Sequence of chain 2.A:
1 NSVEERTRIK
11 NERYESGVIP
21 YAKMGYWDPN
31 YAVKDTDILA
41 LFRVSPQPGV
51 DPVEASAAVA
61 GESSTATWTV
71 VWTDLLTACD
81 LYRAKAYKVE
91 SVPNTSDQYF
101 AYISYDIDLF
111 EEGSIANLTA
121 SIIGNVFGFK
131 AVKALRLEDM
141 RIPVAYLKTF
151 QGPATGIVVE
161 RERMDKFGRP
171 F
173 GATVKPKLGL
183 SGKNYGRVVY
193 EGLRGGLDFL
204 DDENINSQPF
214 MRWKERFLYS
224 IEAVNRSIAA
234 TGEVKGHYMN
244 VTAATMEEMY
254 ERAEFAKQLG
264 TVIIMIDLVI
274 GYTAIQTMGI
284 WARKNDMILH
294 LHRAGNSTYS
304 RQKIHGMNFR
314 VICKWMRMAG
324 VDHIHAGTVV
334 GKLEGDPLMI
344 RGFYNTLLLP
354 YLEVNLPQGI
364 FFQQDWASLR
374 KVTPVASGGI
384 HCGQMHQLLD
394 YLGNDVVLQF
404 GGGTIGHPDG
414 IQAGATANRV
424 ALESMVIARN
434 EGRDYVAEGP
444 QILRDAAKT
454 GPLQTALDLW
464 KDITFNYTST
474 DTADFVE

Sequence of chain 1.A:
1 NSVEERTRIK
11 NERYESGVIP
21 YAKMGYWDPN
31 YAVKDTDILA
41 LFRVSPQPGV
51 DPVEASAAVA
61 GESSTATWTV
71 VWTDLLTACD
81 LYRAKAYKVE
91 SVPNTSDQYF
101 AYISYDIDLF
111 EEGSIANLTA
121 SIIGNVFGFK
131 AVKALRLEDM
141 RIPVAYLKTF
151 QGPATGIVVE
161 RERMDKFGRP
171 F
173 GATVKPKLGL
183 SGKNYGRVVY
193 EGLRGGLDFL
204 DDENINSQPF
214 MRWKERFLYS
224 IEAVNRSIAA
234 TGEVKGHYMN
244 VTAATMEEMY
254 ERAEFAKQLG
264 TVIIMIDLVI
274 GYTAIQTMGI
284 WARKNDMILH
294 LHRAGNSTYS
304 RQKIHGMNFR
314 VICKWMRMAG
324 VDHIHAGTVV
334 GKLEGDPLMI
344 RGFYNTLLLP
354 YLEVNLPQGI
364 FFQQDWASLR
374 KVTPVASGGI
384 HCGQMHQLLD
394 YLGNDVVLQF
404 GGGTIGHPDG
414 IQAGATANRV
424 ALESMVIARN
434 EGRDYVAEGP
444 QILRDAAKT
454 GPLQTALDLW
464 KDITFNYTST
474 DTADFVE

Binding-site contacts:
Ligand atom O2 contacts residue KCX203 of chain 1.A at 3.1 Å (h-bond).
Ligand atom O3 contacts residue HIS295 of chain 1.A at 3.0 Å (h-bond).
Ligand atom O4 contacts residue SER380 of chain 1.A at 2.8 Å (h-bond).
Ligand atom O3 contacts residue GLU206 of chain 1.A at 3.0 Å (salt-bridge).
Ligand atom O2 contacts residue ASP205 of chain 1.A at 3.4 Å (salt-bridge).
Ligand atom O4P contacts residue ARG296 of chain 1.A at 2.9 Å (salt-bridge).
Ligand atom O6 contacts residue LYS179 of chain 1.A at 2.7 Å (salt-bridge).
Ligand atom O7 contacts residue LYS335 of chain 1.A at 2.9 Å (salt-bridge).
Ligand atom C3 contacts residue KCX203 of chain 1.A at 3.1 Å.
Ligand atom O1P contacts residue LYS177 of chain 1.A at 3.2 Å.
Ligand atom O6 contacts residue MG1 of chain 1.Q at 2.1 Å.
Ligand atom O3P contacts residue GLY404 of chain 1.A at 2.9 Å (h-bond).
Ligand atom O6 contacts residue LYS177 of chain 1.A at 3.3 Å (salt-bridge).
Ligand atom O3 contacts residue KCX203 of chain 1.A at 2.6 Å (h-bond).
Ligand atom O6 contacts residue GLU206 of chain 1.A at 3.2 Å (salt-bridge).
Ligand atom O2 contacts residue THR175 of chain 1.A at 2.8 Å (h-bond).
Ligand atom C contacts residue ASN125 of chain 2.A at 3.3 Å.
Ligand atom O2P contacts residue THR67 of chain 2.A at 3.3 Å (h-bond).
Ligand atom O2 contacts residue MG1 of chain 1.Q at 2.3 Å.
Ligand atom O6P contacts residue SER380 of chain 1.A at 3.3 Å (h-bond).
Ligand atom O7 contacts residue GLU62 of chain 2.A at 3.4 Å (salt-bridge).
Ligand atom O1P contacts residue THR67 of chain 2.A at 2.5 Å (h-bond).
Ligand atom O2P contacts residue LYS335 of chain 1.A at 2.8 Å (salt-bridge).
Ligand atom O6 contacts residue ASP205 of chain 1.A at 3.1 Å (salt-bridge).
Ligand atom O2P contacts residue TRP68 of chain 2.A at 3.4 Å.
Ligand atom C3 contacts residue MG1 of chain 1.Q at 3.1 Å.
Ligand atom C contacts residue MG1 of chain 1.Q at 2.9 Å.
Ligand atom O5P contacts residue ARG296 of chain 1.A at 2.9 Å (salt-bridge).
Ligand atom O3 contacts residue MG1 of chain 1.Q at 2.2 Å.
Ligand atom O2 contacts residue LYS177 of chain 1.A at 3.0 Å (salt-bridge).
Ligand atom O6P contacts residue HIS328 of chain 1.A at 2.6 Å (h-bond).
Ligand atom O2P contacts residue GLY382 of chain 1.A at 2.9 Å (h-bond).
Ligand atom O1P contacts residue GLY405 of chain 1.A at 2.7 Å (h-bond).
Ligand atom C contacts residue LYS177 of chain 1.A at 3.4 Å.
Ligand atom O1 contacts residue LYS177 of chain 1.A at 3.2 Å (salt-bridge).
Ligand atom O6 contacts residue ASN125 of chain 2.A at 2.8 Å (h-bond).
Ligand atom P1 contacts residue THR67 of chain 2.A at 3.4 Å.
Ligand atom O2P contacts residue GLY381 of chain 1.A at 3.2 Å.
Ligand atom C2 contacts residue MG1 of chain 1.Q at 2.9 Å.
Ligand atom O4 contacts residue GLY381 of chain 1.A at 3.2 Å (h-bond).

A small-molecule ligand and the protein it binds are described below.
Small molecule (SMILES): O=C(O)[C@@](O)(COP(=O)(O)O)[C@H](O)[C@H](O)COP(=O)(O)O